A small-molecule ligand and the protein it binds are described below.
Small molecule (SMILES): CCCCC[C@H](CC(=O)NO)C(=O)N[C@H](C(=O)N1CCC[C@H]1CO)C(C)C

Binding-site contacts:
Ligand atom O2 contacts residue HIS153 of chain 1.A at 3.3 Å (h-bond).
Ligand atom O13 contacts residue GLY58 of chain 1.A at 3.2 Å.
Ligand atom N1 contacts residue GLU154 of chain 1.A at 2.9 Å (salt-bridge).
Ligand atom O2 contacts residue NI1 of chain 1.B at 2.1 Å (h-bond).
Ligand atom C8 contacts residue ILE59 of chain 1.A at 3.5 Å (hydrophobic).
Ligand atom O4 contacts residue CYS110 of chain 1.A at 3.4 Å.
Ligand atom C3 contacts residue GLY60 of chain 1.A at 3.6 Å.
Ligand atom C24 contacts residue ILE59 of chain 1.A at 3.9 Å (hydrophobic).
Ligand atom C10 contacts residue HIS153 of chain 1.A at 3.9 Å.
Ligand atom O4 contacts residue LEU111 of chain 1.A at 2.9 Å (h-bond).
Ligand atom C10 contacts residue GLU108 of chain 1.A at 3.9 Å.
Ligand atom O2 contacts residue GLN65 of chain 1.A at 2.7 Å (h-bond).
Ligand atom O27 contacts residue GLY107 of chain 1.A at 3.5 Å (h-bond).
Ligand atom C26 contacts residue THR106 of chain 1.A at 3.6 Å.
Ligand atom C17 contacts residue PRO57 of chain 1.A at 3.7 Å (hydrophobic).
Ligand atom O4 contacts residue GLN65 of chain 1.A at 3.2 Å (h-bond).
Ligand atom C5 contacts residue GLY60 of chain 1.A at 3.6 Å.
Ligand atom O4 contacts residue HIS153 of chain 1.A at 3.4 Å (h-bond).
Ligand atom C7 contacts residue GLU154 of chain 1.A at 3.3 Å.
Ligand atom O2 contacts residue HIS157 of chain 1.A at 3.0 Å (h-bond).
Ligand atom C12 contacts residue GLY109 of chain 1.A at 3.9 Å.
Ligand atom O20 contacts residue GLY109 of chain 1.A at 3.0 Å (h-bond).
Ligand atom C3 contacts residue HIS153 of chain 1.A at 3.6 Å.
Ligand atom C3 contacts residue GLN65 of chain 1.A at 3.8 Å.
Ligand atom N1 contacts residue GLY60 of chain 1.A at 3.0 Å (h-bond).
Ligand atom N1 contacts residue HIS153 of chain 1.A at 3.5 Å (h-bond).
Ligand atom O27 contacts residue THR106 of chain 1.A at 2.5 Å (h-bond).
Ligand atom O4 contacts residue NI1 of chain 1.B at 2.2 Å (h-bond).
Ligand atom C23 contacts residue ILE59 of chain 1.A at 3.7 Å (hydrophobic).
Ligand atom O20 contacts residue GLU108 of chain 1.A at 3.7 Å.
Ligand atom C11 contacts residue LEU104 of chain 1.A at 3.5 Å (hydrophobic).
Ligand atom C6 contacts residue GLY109 of chain 1.A at 3.6 Å.
Ligand atom O27 contacts residue LEU104 of chain 1.A at 3.8 Å.
Ligand atom C9 contacts residue HIS153 of chain 1.A at 3.3 Å.
Ligand atom O13 contacts residue ILE59 of chain 1.A at 3.0 Å (h-bond).
Ligand atom N14 contacts residue GLY109 of chain 1.A at 3.0 Å (h-bond).
Ligand atom N1 contacts residue GLN65 of chain 1.A at 3.6 Å (h-bond).
Ligand atom N1 contacts residue NI1 of chain 1.B at 2.9 Å (h-bond).
Ligand atom O2 contacts residue GLU154 of chain 1.A at 2.6 Å (salt-bridge).
Ligand atom C3 contacts residue NI1 of chain 1.B at 2.9 Å.

Sequence of chain 1.A:
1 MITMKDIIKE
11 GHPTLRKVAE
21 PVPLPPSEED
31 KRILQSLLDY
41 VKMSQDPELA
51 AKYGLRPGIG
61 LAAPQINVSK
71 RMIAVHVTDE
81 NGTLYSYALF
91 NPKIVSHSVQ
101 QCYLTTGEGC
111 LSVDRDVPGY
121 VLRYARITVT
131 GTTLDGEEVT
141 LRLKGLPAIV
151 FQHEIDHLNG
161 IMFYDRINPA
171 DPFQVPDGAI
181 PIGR